A protein and the small-molecule ligand that binds it are described below.
Small molecule (SMILES): CC(=O)N[C@H]1[C@H](O[C@H]2[C@H](O)[C@@H](NC(C)=O)CO[C@@H]2CO)O[C@H](CO)[C@@H](O)[C@@H]1O

Binding-site contacts:
Ligand atom N2 contacts residue ASN45 of chain 1.A at 2.9 Å (h-bond).
Ligand atom C3 contacts residue ASN45 of chain 1.A at 3.8 Å.
Ligand atom C7 contacts residue ASN45 of chain 1.A at 3.6 Å.
Ligand atom O6 contacts residue ASN50 of chain 1.A at 3.6 Å.
Ligand atom C4 contacts residue ASN45 of chain 1.A at 4.2 Å.
Ligand atom C2 contacts residue ASN45 of chain 1.A at 2.4 Å.
Ligand atom C6 contacts residue THR47 of chain 1.A at 4.0 Å.
Ligand atom O5 contacts residue THR47 of chain 1.A at 4.0 Å.
Ligand atom C1 contacts residue ASN45 of chain 1.A at 1.4 Å.
Ligand atom C1 contacts residue ASN50 of chain 1.A at 3.8 Å.
Ligand atom C8 contacts residue ASN45 of chain 1.A at 3.7 Å.
Ligand atom O6 contacts residue THR47 of chain 1.A at 2.7 Å (h-bond).
Ligand atom O7 contacts residue ASP324 of chain 1.A at 4.4 Å.
Ligand atom O5 contacts residue ASN45 of chain 1.A at 2.3 Å (h-bond).
Ligand atom C5 contacts residue ASN50 of chain 1.A at 4.1 Å.
Ligand atom C5 contacts residue THR47 of chain 1.A at 4.4 Å.
Ligand atom C5 contacts residue ASN45 of chain 1.A at 3.7 Å.
Ligand atom C1 contacts residue THR47 of chain 1.A at 4.4 Å.
Ligand atom O5 contacts residue ASN50 of chain 1.A at 3.0 Å (h-bond).
Ligand atom O7 contacts residue ARG326 of chain 1.A at 3.9 Å.
Ligand atom O6 contacts residue ARG53 of chain 1.A at 4.2 Å.
Ligand atom C6 contacts residue ARG53 of chain 1.A at 4.0 Å.
Ligand atom C6 contacts residue ASN50 of chain 1.A at 3.8 Å.
Ligand atom O7 contacts residue ASN45 of chain 1.A at 4.5 Å.
Ligand atom O6 contacts residue GLU49 of chain 1.A at 3.5 Å.

Sequence of chain 1.A:
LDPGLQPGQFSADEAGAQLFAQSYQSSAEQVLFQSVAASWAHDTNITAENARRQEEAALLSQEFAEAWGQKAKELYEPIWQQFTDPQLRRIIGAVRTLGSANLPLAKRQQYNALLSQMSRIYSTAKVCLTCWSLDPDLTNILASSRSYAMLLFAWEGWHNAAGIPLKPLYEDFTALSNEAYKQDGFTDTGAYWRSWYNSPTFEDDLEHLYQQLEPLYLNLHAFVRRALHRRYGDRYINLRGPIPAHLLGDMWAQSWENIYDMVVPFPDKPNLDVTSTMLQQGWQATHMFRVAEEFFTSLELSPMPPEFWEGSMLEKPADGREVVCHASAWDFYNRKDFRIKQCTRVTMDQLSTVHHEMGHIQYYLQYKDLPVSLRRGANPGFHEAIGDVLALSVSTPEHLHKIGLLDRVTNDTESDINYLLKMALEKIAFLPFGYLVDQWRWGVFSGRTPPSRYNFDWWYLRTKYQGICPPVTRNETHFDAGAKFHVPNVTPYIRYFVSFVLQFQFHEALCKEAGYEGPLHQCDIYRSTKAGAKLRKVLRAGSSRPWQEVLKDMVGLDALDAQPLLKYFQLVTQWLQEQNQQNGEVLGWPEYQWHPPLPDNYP